A small-molecule ligand and the protein it binds are described below.
Small molecule (SMILES): OCCCO

Sequence of chain 1.A:
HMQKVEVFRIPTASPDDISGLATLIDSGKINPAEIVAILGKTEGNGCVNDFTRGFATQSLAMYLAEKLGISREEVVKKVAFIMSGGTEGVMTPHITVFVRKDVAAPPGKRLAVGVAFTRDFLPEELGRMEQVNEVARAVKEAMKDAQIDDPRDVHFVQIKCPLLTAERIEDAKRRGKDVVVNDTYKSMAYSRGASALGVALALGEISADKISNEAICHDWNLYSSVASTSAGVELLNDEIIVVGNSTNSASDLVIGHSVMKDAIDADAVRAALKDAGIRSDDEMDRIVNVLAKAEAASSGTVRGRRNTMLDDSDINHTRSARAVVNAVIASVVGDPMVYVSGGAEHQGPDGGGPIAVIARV

Binding-site contacts:
Ligand atom C3 contacts residue ARG362 of chain 1.A at 3.6 Å.
Ligand atom O3 contacts residue VAL290 of chain 1.A at 4.3 Å.
Ligand atom O1 contacts residue GLU6 of chain 1.A at 3.4 Å.
Ligand atom C1 contacts residue VAL7 of chain 1.A at 3.9 Å (hydrophobic).
Ligand atom C1 contacts residue PHE8 of chain 1.A at 4.5 Å (hydrophobic).
Ligand atom C3 contacts residue VAL7 of chain 1.A at 3.0 Å (hydrophobic).
Ligand atom C2 contacts residue PHE8 of chain 1.A at 3.7 Å (hydrophobic).
Ligand atom O1 contacts residue VAL7 of chain 1.A at 3.0 Å (h-bond).
Ligand atom C1 contacts residue GLU6 of chain 1.A at 4.1 Å.
Ligand atom O1 contacts residue LEU255 of chain 1.A at 3.6 Å.
Ligand atom C3 contacts residue VAL290 of chain 1.A at 4.4 Å (hydrophobic).
Ligand atom C2 contacts residue VAL7 of chain 1.A at 3.2 Å (hydrophobic).
Ligand atom O3 contacts residue VAL7 of chain 1.A at 2.7 Å (h-bond).
Ligand atom O3 contacts residue PHE8 of chain 1.A at 4.0 Å.
Ligand atom O3 contacts residue ARG362 of chain 1.A at 3.6 Å (salt-bridge).